The protein below binds the small molecule below.
Small molecule (SMILES): CC(=O)N[C@@H]1[C@@H](O)[C@H](O)[C@@H](CO)O[C@H]1O

Sequence of chain 1.B:
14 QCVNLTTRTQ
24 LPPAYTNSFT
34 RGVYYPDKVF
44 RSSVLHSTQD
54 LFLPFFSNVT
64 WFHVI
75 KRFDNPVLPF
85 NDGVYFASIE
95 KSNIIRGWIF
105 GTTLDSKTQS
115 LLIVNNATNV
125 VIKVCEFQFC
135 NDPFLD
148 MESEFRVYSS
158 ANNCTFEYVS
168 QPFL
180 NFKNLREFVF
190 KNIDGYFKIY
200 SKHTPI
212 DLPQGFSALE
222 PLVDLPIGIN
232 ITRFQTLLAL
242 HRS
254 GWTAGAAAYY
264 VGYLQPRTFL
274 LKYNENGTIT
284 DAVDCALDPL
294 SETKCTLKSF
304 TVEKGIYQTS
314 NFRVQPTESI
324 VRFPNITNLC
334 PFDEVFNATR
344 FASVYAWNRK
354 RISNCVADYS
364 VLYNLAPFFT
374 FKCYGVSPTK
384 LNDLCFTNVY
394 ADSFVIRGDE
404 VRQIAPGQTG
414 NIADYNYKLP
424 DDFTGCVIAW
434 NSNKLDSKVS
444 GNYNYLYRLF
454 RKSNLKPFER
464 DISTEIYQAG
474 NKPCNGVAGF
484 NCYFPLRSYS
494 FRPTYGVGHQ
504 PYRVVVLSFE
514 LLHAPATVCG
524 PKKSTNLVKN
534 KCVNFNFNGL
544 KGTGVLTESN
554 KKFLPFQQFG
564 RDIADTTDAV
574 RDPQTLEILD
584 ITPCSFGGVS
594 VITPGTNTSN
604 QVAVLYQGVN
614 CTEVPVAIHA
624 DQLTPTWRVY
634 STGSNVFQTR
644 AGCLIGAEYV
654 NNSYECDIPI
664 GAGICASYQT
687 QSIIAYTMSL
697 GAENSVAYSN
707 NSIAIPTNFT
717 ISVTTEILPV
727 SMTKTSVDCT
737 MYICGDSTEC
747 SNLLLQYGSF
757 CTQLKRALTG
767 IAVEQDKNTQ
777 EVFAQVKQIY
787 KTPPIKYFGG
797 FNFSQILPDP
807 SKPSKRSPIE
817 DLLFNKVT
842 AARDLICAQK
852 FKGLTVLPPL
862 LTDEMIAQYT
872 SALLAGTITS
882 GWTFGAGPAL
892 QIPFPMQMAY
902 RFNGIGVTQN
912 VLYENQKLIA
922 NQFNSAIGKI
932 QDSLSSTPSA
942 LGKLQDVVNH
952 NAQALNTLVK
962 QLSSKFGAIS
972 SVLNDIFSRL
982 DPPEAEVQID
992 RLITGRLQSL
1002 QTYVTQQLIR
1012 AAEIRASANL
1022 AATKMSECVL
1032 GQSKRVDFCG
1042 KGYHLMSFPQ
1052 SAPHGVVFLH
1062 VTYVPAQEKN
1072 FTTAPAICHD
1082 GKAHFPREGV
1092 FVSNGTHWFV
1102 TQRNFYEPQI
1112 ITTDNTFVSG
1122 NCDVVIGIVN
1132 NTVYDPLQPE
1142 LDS

Binding-site contacts:
Ligand atom O6 contacts residue TYR28 of chain 1.B at 3.7 Å.
Ligand atom C4 contacts residue ASN61 of chain 1.B at 4.2 Å.
Ligand atom C1 contacts residue ASN61 of chain 1.B at 1.4 Å.
Ligand atom C6 contacts residue TYR28 of chain 1.B at 4.4 Å (hydrophobic).
Ligand atom O5 contacts residue ASN61 of chain 1.B at 2.4 Å (h-bond).
Ligand atom C8 contacts residue ASN61 of chain 1.B at 4.4 Å.
Ligand atom N2 contacts residue ASN61 of chain 1.B at 2.9 Å (h-bond).
Ligand atom C2 contacts residue ASN61 of chain 1.B at 2.5 Å.
Ligand atom O5 contacts residue TYR28 of chain 1.B at 4.4 Å.
Ligand atom C7 contacts residue ASN61 of chain 1.B at 3.5 Å.
Ligand atom O7 contacts residue ASN61 of chain 1.B at 3.3 Å (h-bond).
Ligand atom C3 contacts residue ASN61 of chain 1.B at 3.8 Å.
Ligand atom C5 contacts residue ASN61 of chain 1.B at 3.7 Å.